Sequence of chain 1.K:
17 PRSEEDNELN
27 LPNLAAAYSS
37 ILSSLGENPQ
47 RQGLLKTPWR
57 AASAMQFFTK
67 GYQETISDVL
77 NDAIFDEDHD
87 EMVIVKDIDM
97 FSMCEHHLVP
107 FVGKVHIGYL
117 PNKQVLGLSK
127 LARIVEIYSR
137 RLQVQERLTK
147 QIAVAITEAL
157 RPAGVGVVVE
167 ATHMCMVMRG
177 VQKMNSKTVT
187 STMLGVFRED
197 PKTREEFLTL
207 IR

Sequence of chain 1.L:
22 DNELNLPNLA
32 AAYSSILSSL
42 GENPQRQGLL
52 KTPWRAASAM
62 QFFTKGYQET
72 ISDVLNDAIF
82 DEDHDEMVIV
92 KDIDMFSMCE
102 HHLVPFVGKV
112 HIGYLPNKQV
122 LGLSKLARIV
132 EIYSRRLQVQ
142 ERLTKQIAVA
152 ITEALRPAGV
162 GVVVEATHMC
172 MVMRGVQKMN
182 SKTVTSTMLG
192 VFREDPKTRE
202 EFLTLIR

Binding-site contacts:
Ligand atom C9 contacts residue SER125 of chain 1.L at 3.7 Å.
Ligand atom P2 contacts residue SER125 of chain 1.L at 3.5 Å.
Ligand atom O13 contacts residue GLU142 of chain 1.K at 3.8 Å.
Ligand atom O13 contacts residue GLN141 of chain 1.K at 2.8 Å (h-bond).
Ligand atom O2 contacts residue ASN77 of chain 1.L at 3.1 Å (h-bond).
Ligand atom O contacts residue PHE81 of chain 1.L at 3.8 Å.
Ligand atom O12 contacts residue SER125 of chain 1.L at 3.0 Å (h-bond).
Ligand atom O11 contacts residue SER125 of chain 1.L at 2.7 Å (h-bond).
Ligand atom O10 contacts residue LYS126 of chain 1.L at 3.6 Å (salt-bridge).
Ligand atom O5 contacts residue ARG175 of chain 1.K at 3.2 Å (salt-bridge).
Ligand atom N3 contacts residue GLU142 of chain 1.K at 3.0 Å (salt-bridge).
Ligand atom N3 contacts residue LEU124 of chain 1.L at 3.5 Å.
Ligand atom N contacts residue LEU124 of chain 1.L at 3.7 Å.
Ligand atom O2 contacts residue LYS126 of chain 1.L at 3.1 Å (salt-bridge).
Ligand atom N contacts residue LEU122 of chain 1.L at 2.9 Å (h-bond).
Ligand atom O13 contacts residue LEU124 of chain 1.L at 3.7 Å.
Ligand atom C10 contacts residue LEU124 of chain 1.L at 3.5 Å (hydrophobic).
Ligand atom C4 contacts residue HIS102 of chain 1.K at 3.4 Å.
Ligand atom N contacts residue GLU142 of chain 1.K at 3.1 Å (salt-bridge).
Ligand atom P2 contacts residue ARG175 of chain 1.K at 3.7 Å.
Ligand atom O10 contacts residue ARG129 of chain 1.L at 3.3 Å (salt-bridge).
Ligand atom N contacts residue VAL121 of chain 1.L at 3.7 Å.
Ligand atom O12 contacts residue LEU124 of chain 1.L at 3.6 Å.
Ligand atom C3 contacts residue HIS102 of chain 1.K at 3.6 Å.
Ligand atom O13 contacts residue VAL140 of chain 1.K at 3.2 Å.
Ligand atom C8 contacts residue SER125 of chain 1.L at 3.3 Å.
Ligand atom N1 contacts residue GLY123 of chain 1.L at 3.6 Å.
Ligand atom O9 contacts residue ARG175 of chain 1.K at 2.8 Å (salt-bridge).
Ligand atom O8 contacts residue ARG129 of chain 1.L at 3.0 Å (salt-bridge).
Ligand atom O10 contacts residue SER125 of chain 1.L at 2.4 Å (h-bond).
Ligand atom C contacts residue LEU124 of chain 1.L at 3.4 Å (hydrophobic).
Ligand atom O8 contacts residue ARG175 of chain 1.K at 3.1 Å (salt-bridge).
Ligand atom C3 contacts residue CYS100 of chain 1.K at 3.7 Å (hydrophobic).
Ligand atom O5 contacts residue HIS103 of chain 1.K at 2.6 Å (h-bond).
Ligand atom O9 contacts residue SER125 of chain 1.L at 3.5 Å (h-bond).
Ligand atom O3 contacts residue ARG56 of chain 1.T at 3.6 Å (salt-bridge).
Ligand atom N1 contacts residue LEU124 of chain 1.L at 3.2 Å (h-bond).
Ligand atom O11 contacts residue GLY123 of chain 1.L at 3.5 Å.
Ligand atom O1 contacts residue LYS126 of chain 1.L at 3.7 Å.
Ligand atom O11 contacts residue LYS126 of chain 1.L at 3.3 Å.

Sequence of chain 1.T:
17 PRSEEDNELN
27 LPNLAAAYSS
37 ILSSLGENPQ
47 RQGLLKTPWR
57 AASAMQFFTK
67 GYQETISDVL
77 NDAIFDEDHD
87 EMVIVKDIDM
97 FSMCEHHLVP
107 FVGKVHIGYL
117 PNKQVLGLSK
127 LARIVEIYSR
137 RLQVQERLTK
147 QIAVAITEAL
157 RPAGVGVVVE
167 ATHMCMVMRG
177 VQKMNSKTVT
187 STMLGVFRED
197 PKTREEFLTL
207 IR

A protein and the small-molecule ligand that binds it are described below.
Small molecule (SMILES): Nc1nc2c(ccn2[C@@H]2O[C@H](COP(=O)(O)OP(=O)(O)OP(=O)(O)O)[C@@H](O)[C@H]2O)c(=O)[nH]1